Sequence of chain 1.A:
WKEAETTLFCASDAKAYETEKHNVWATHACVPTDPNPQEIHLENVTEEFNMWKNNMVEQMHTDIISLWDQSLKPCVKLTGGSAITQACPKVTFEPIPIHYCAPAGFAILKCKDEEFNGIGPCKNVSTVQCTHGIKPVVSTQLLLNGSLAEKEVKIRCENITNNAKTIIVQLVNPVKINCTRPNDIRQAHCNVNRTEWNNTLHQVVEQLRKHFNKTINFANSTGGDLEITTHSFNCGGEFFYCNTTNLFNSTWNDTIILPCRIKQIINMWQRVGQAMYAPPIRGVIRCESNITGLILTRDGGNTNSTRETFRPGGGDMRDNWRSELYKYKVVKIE

Binding-site contacts:
Ligand atom C5 contacts residue ASN125 of chain 1.A at 3.7 Å.
Ligand atom N2 contacts residue ASN125 of chain 1.A at 3.0 Å (h-bond).
Ligand atom C8 contacts residue ASN125 of chain 1.A at 4.0 Å.
Ligand atom C1 contacts residue LYS113 of chain 1.A at 3.9 Å.
Ligand atom C4 contacts residue ASN125 of chain 1.A at 4.3 Å.
Ligand atom O6 contacts residue GLU115 of chain 1.A at 3.5 Å (salt-bridge).
Ligand atom C6 contacts residue LYS113 of chain 1.A at 3.8 Å.
Ligand atom O5 contacts residue LYS113 of chain 1.A at 3.4 Å.
Ligand atom C5 contacts residue LYS113 of chain 1.A at 3.6 Å.
Ligand atom O6 contacts residue LYS113 of chain 1.A at 3.4 Å (salt-bridge).
Ligand atom C2 contacts residue ASN125 of chain 1.A at 2.5 Å.
Ligand atom C1 contacts residue ASN125 of chain 1.A at 1.5 Å.
Ligand atom C3 contacts residue ASN125 of chain 1.A at 3.9 Å.
Ligand atom O7 contacts residue ASN125 of chain 1.A at 3.0 Å (h-bond).
Ligand atom C7 contacts residue ASN125 of chain 1.A at 3.2 Å.
Ligand atom N2 contacts residue HIS42 of chain 1.A at 4.3 Å.
Ligand atom O5 contacts residue ASN125 of chain 1.A at 2.4 Å (h-bond).
Ligand atom C8 contacts residue HIS42 of chain 1.A at 4.5 Å.

This protein binds this small molecule.
Small molecule (SMILES): CC(=O)N[C@@H]1[C@@H](O)[C@H](O)[C@@H](CO)O[C@H]1O